Sequence of chain 1.A:
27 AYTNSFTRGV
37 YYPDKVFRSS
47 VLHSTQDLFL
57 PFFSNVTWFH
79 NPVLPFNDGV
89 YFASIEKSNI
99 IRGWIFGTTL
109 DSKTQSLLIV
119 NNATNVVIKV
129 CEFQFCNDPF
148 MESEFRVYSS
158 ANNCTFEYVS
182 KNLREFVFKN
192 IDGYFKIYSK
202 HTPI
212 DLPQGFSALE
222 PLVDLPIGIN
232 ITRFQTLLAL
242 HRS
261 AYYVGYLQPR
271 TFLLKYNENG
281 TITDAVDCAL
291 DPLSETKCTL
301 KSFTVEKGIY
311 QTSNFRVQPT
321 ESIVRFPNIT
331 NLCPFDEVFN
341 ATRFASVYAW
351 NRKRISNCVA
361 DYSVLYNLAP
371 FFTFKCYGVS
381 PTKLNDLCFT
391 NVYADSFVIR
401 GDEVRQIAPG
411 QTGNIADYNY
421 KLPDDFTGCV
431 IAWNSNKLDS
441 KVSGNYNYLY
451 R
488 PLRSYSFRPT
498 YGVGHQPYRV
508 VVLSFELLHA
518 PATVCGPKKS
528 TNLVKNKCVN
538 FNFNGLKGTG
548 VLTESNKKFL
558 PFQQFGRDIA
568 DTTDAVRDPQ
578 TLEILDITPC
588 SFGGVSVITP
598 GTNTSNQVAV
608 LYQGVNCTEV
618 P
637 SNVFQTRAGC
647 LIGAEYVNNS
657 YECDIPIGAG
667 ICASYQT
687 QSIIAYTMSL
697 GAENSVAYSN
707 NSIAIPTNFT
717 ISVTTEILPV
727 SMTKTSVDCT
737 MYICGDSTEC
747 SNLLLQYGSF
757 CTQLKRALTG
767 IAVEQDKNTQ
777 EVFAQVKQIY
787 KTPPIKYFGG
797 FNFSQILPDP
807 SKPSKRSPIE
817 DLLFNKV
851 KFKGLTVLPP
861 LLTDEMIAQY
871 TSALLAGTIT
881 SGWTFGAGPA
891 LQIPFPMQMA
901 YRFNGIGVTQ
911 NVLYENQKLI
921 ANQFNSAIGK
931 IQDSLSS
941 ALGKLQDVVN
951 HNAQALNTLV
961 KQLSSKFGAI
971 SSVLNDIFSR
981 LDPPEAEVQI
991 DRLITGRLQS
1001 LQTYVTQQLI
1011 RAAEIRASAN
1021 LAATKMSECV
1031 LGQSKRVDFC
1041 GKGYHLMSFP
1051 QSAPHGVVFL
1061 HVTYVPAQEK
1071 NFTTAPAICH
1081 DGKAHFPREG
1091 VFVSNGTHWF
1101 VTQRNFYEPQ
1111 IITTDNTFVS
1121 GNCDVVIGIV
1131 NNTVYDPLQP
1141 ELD

A protein and the small-molecule ligand that binds it are described below.
Small molecule (SMILES): CC(=O)N[C@@H]1[C@@H](O)[C@H](O)[C@@H](CO)O[C@H]1O

Binding-site contacts:
Ligand atom O7 contacts residue ASN231 of chain 1.A at 3.9 Å.
Ligand atom C7 contacts residue GLY229 of chain 1.A at 4.1 Å.
Ligand atom C3 contacts residue ASN231 of chain 1.A at 3.8 Å.
Ligand atom C5 contacts residue ASN231 of chain 1.A at 3.6 Å.
Ligand atom C4 contacts residue ASN231 of chain 1.A at 4.2 Å.
Ligand atom C8 contacts residue GLY229 of chain 1.A at 3.0 Å.
Ligand atom C7 contacts residue ASN231 of chain 1.A at 3.6 Å.
Ligand atom C1 contacts residue ASN231 of chain 1.A at 1.4 Å.
Ligand atom C2 contacts residue ASN231 of chain 1.A at 2.5 Å.
Ligand atom O5 contacts residue ASN231 of chain 1.A at 2.3 Å (h-bond).
Ligand atom C8 contacts residue ASN231 of chain 1.A at 4.1 Å.
Ligand atom N2 contacts residue ASN231 of chain 1.A at 3.0 Å (h-bond).